Sequence of chain 1.F:
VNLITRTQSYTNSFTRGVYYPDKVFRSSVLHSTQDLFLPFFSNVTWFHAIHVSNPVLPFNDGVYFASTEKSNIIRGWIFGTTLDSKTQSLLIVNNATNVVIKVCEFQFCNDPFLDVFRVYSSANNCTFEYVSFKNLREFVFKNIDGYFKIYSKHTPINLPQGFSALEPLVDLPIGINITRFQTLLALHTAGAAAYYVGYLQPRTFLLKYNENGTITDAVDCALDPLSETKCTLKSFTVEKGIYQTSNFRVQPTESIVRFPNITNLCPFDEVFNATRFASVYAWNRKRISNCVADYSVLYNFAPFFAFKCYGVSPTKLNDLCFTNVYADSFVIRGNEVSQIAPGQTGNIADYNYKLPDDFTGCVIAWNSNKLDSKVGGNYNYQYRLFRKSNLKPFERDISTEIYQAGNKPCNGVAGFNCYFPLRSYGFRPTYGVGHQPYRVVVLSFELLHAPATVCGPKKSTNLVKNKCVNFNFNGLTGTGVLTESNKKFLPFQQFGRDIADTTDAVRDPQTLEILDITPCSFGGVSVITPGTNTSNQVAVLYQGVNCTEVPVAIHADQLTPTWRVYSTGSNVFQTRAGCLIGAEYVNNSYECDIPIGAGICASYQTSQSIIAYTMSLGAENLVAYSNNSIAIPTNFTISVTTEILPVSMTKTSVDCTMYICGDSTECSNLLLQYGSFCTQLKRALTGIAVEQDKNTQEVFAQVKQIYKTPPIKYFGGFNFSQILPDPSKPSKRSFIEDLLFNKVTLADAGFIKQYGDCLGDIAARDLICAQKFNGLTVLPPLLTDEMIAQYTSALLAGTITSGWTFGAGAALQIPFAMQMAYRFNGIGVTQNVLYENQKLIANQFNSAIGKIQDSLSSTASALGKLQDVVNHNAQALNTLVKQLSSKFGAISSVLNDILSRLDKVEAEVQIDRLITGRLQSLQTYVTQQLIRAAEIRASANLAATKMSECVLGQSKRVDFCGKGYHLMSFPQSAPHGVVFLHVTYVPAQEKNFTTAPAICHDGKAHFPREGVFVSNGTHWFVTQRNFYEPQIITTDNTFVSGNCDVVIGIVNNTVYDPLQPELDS

A small-molecule ligand and the protein it binds are described below.
Small molecule (SMILES): CC(=O)N[C@@H]1[C@@H](O)[C@H](O)[C@@H](CO)O[C@H]1O

Binding-site contacts:
Ligand atom C2 contacts residue ASN654 of chain 1.F at 2.6 Å.
Ligand atom C4 contacts residue ASN654 of chain 1.F at 4.3 Å.
Ligand atom O5 contacts residue ASN654 of chain 1.F at 2.4 Å (h-bond).
Ligand atom O7 contacts residue ASN654 of chain 1.F at 4.0 Å.
Ligand atom C8 contacts residue TYR652 of chain 1.F at 3.5 Å (hydrophobic).
Ligand atom C3 contacts residue ASN654 of chain 1.F at 3.8 Å.
Ligand atom C5 contacts residue ASN654 of chain 1.F at 3.7 Å.
Ligand atom C1 contacts residue ASN654 of chain 1.F at 1.4 Å.
Ligand atom N2 contacts residue ASN654 of chain 1.F at 3.0 Å (h-bond).
Ligand atom C7 contacts residue ASN654 of chain 1.F at 3.7 Å.